Sequence of chain 1.Z:
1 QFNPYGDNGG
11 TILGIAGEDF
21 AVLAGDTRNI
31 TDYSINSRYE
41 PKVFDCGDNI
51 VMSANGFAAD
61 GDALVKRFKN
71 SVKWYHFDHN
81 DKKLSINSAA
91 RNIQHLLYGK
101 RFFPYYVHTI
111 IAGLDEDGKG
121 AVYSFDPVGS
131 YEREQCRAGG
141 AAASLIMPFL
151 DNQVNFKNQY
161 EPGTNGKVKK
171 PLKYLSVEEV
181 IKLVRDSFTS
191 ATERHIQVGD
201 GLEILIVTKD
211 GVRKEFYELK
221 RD

The small molecule below binds the protein below.
Small molecule (SMILES): COc1ccc(C[C@H](NC(=O)[C@@H](C)NC(=O)CN2CCOCC2)C(=O)N[C@@H](CC2CCCCC2)C(=O)[C@H](C)CO)cc1

Sequence of chain 1.Y:
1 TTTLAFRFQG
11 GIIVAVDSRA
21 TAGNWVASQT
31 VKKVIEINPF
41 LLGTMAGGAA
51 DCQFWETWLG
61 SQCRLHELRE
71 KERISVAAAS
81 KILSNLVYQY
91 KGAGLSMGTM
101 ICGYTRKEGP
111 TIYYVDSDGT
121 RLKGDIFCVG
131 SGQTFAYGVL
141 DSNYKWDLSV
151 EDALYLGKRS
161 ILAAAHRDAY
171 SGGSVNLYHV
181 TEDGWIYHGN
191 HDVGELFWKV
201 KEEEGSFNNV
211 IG

Binding-site contacts:
Ligand atom O3 contacts residue ALA20 of chain 1.Y at 3.6 Å.
Ligand atom C30 contacts residue THR1 of chain 1.Y at 2.6 Å.
Ligand atom C11 contacts residue THR21 of chain 1.Y at 3.6 Å.
Ligand atom O27 contacts residue THR21 of chain 1.Y at 3.0 Å (h-bond).
Ligand atom C31 contacts residue THR1 of chain 1.Y at 1.4 Å.
Ligand atom C38 contacts residue TYR170 of chain 1.Y at 3.2 Å (hydrophobic).
Ligand atom N28 contacts residue THR1 of chain 1.Y at 3.7 Å.
Ligand atom C38 contacts residue ARG19 of chain 1.Y at 3.2 Å.
Ligand atom O3 contacts residue ALA27 of chain 1.Y at 3.7 Å.
Ligand atom C7 contacts residue GLU132 of chain 1.Z at 3.6 Å.
Ligand atom C37 contacts residue TYR170 of chain 1.Y at 3.6 Å (hydrophobic).
Ligand atom C9 contacts residue SER124 of chain 1.Z at 3.7 Å.
Ligand atom C29 contacts residue THR1 of chain 1.Y at 2.4 Å.
Ligand atom O40 contacts residue THR1 of chain 1.Y at 2.5 Å (h-bond).
Ligand atom O27 contacts residue ALA20 of chain 1.Y at 3.3 Å.
Ligand atom N15 contacts residue THR21 of chain 1.Y at 2.8 Å (h-bond).
Ligand atom N1 contacts residue ASP126 of chain 1.Z at 3.2 Å (salt-bridge).
Ligand atom C37 contacts residue THR1 of chain 1.Y at 1.5 Å.
Ligand atom O32 contacts residue MES1 of chain 1.LA at 2.9 Å (h-bond).
Ligand atom C16 contacts residue GLY47 of chain 1.Y at 3.4 Å.
Ligand atom C45 contacts residue ALA49 of chain 1.Y at 3.7 Å (hydrophobic).
Ligand atom C44 contacts residue VAL31 of chain 1.Y at 3.5 Å (hydrophobic).
Ligand atom C45 contacts residue VAL31 of chain 1.Y at 3.4 Å (hydrophobic).
Ligand atom C4 contacts residue ASP126 of chain 1.Z at 3.5 Å.
Ligand atom C39 contacts residue THR1 of chain 1.Y at 2.6 Å.
Ligand atom O40 contacts residue MES1 of chain 1.LA at 2.7 Å (h-bond).
Ligand atom C30 contacts residue GLY47 of chain 1.Y at 3.6 Å.
Ligand atom N28 contacts residue GLY47 of chain 1.Y at 2.7 Å (h-bond).
Ligand atom O40 contacts residue SER131 of chain 1.Y at 3.3 Å (h-bond).
Ligand atom C26 contacts residue GLY47 of chain 1.Y at 3.5 Å.
Ligand atom C13 contacts residue THR21 of chain 1.Y at 3.7 Å.
Ligand atom C9 contacts residue ARG137 of chain 1.Z at 3.6 Å.
Ligand atom C39 contacts residue MES1 of chain 1.LA at 3.6 Å.
Ligand atom O8 contacts residue GLU132 of chain 1.Z at 3.3 Å (salt-bridge).
Ligand atom O32 contacts residue GLY47 of chain 1.Y at 3.1 Å (h-bond).
Ligand atom O14 contacts residue ALA49 of chain 1.Y at 2.8 Å (h-bond).
Ligand atom O32 contacts residue THR1 of chain 1.Y at 2.3 Å (h-bond).
Ligand atom C29 contacts residue GLY47 of chain 1.Y at 3.7 Å.
Ligand atom C38 contacts residue THR1 of chain 1.Y at 2.5 Å.
Ligand atom C46 contacts residue VAL31 of chain 1.Y at 3.7 Å (hydrophobic).